Binding-site contacts:
Ligand atom C12 contacts residue MET251 of chain 1.B at 3.7 Å (hydrophobic).
Ligand atom C3 contacts residue GLY221 of chain 1.B at 3.5 Å.
Ligand atom N3 contacts residue PHE101 of chain 1.B at 3.8 Å.
Ligand atom O3 contacts residue VAL153 of chain 1.B at 4.0 Å.
Ligand atom C6 contacts residue GLY221 of chain 1.B at 3.6 Å.
Ligand atom C6 contacts residue LEU222 of chain 1.B at 3.3 Å (hydrophobic).
Ligand atom C12 contacts residue ASP151 of chain 1.B at 3.9 Å.
Ligand atom O3 contacts residue GLY221 of chain 1.B at 2.9 Å (h-bond).
Ligand atom O2 contacts residue SER155 of chain 1.B at 3.2 Å.
Ligand atom C3 contacts residue VAL153 of chain 1.B at 3.9 Å (hydrophobic).
Ligand atom C7 contacts residue MET251 of chain 1.B at 4.0 Å (hydrophobic).
Ligand atom C2 contacts residue GLY224 of chain 1.B at 3.8 Å.
Ligand atom C5 contacts residue VAL154 of chain 1.B at 3.7 Å (hydrophobic).
Ligand atom C10 contacts residue MET251 of chain 1.B at 3.6 Å (hydrophobic).
Ligand atom C4 contacts residue LEU222 of chain 1.B at 4.0 Å (hydrophobic).
Ligand atom N5 contacts residue ILE192 of chain 1.B at 3.7 Å.
Ligand atom O3 contacts residue GLN194 of chain 1.B at 3.4 Å (h-bond).
Ligand atom N5 contacts residue ASP151 of chain 1.B at 3.2 Å (salt-bridge).
Ligand atom C2 contacts residue LEU222 of chain 1.B at 3.5 Å (hydrophobic).
Ligand atom C8 contacts residue MET251 of chain 1.B at 3.8 Å (hydrophobic).
Ligand atom C11 contacts residue ASP151 of chain 1.B at 3.9 Å.
Ligand atom C3 contacts residue LEU222 of chain 1.B at 3.9 Å (hydrophobic).
Ligand atom C5 contacts residue GLY221 of chain 1.B at 3.8 Å.
Ligand atom C4 contacts residue SER156 of chain 1.B at 3.9 Å.
Ligand atom O3 contacts residue GLY220 of chain 1.B at 3.5 Å.
Ligand atom C2 contacts residue SER223 of chain 1.B at 3.8 Å.
Ligand atom O3 contacts residue ASP151 of chain 1.B at 3.9 Å.
Ligand atom C11 contacts residue GLY221 of chain 1.B at 4.0 Å.
Ligand atom N1 contacts residue LEU222 of chain 1.B at 2.6 Å (h-bond).
Ligand atom C4 contacts residue GLY224 of chain 1.B at 3.6 Å.
Ligand atom N4 contacts residue ASP151 of chain 1.B at 3.0 Å (salt-bridge).
Ligand atom O1 contacts residue PHE101 of chain 1.B at 3.7 Å.
Ligand atom C1 contacts residue LEU222 of chain 1.B at 3.5 Å (hydrophobic).
Ligand atom O2 contacts residue SER156 of chain 1.B at 3.6 Å.
Ligand atom N2 contacts residue MET251 of chain 1.B at 4.0 Å.
Ligand atom C10 contacts residue PHE101 of chain 1.B at 3.8 Å (hydrophobic).
Ligand atom N3 contacts residue MET251 of chain 1.B at 3.3 Å.
Ligand atom N4 contacts residue VAL153 of chain 1.B at 3.6 Å.
Ligand atom C1 contacts residue PHE101 of chain 1.B at 4.0 Å (hydrophobic).
Ligand atom O2 contacts residue GLY224 of chain 1.B at 3.9 Å.

Sequence of chain 1.B:
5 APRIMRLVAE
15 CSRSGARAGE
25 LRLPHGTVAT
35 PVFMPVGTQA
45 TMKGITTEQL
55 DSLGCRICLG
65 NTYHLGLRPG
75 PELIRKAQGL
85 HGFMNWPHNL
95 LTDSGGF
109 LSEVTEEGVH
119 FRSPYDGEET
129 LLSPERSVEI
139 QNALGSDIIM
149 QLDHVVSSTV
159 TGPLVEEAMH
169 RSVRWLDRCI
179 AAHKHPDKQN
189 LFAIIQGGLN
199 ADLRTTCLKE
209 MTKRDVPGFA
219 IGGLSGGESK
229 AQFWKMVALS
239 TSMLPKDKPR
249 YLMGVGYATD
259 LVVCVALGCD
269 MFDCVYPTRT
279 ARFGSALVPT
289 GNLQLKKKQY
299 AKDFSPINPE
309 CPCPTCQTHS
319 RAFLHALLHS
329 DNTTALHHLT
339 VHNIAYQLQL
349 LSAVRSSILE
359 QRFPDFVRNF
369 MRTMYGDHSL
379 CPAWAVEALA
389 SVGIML

A protein and the small-molecule ligand that binds it are described below.
Small molecule (SMILES): Nc1nc2[nH]cc(CN[C@H]3C=C[C@H](O)[C@@H]3O)c2c(=O)[nH]1